A protein and the small-molecule ligand that binds it are described below.
Small molecule (SMILES): NS(=O)(=O)c1c(F)c(F)c(SCCO)c(F)c1N[C@H]1CCc2ccccc21

Sequence of chain 1.B:
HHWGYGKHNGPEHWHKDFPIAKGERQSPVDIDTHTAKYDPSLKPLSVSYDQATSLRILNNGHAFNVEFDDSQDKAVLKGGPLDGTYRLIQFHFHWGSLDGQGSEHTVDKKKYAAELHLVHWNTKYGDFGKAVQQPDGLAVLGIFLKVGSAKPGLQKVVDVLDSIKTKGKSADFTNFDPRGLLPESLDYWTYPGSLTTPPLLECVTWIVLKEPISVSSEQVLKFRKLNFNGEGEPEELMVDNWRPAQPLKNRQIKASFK

Binding-site contacts:
Ligand atom C20 contacts residue HIS94 of chain 1.B at 3.2 Å.
Ligand atom C21 contacts residue ALA65 of chain 1.B at 3.2 Å (hydrophobic).
Ligand atom N4 contacts residue HIS94 of chain 1.B at 3.2 Å (h-bond).
Ligand atom N4 contacts residue HIS119 of chain 1.B at 3.5 Å (h-bond).
Ligand atom C23 contacts residue THR199 of chain 1.B at 3.3 Å.
Ligand atom C5 contacts residue HIS94 of chain 1.B at 3.4 Å.
Ligand atom F11 contacts residue LEU197 of chain 1.B at 3.1 Å.
Ligand atom C21 contacts residue HIS96 of chain 1.B at 3.2 Å.
Ligand atom N4 contacts residue HIS96 of chain 1.B at 3.2 Å (h-bond).
Ligand atom C23 contacts residue TYR7 of chain 1.B at 3.5 Å (hydrophobic).
Ligand atom O3 contacts residue THR198 of chain 1.B at 2.8 Å (h-bond).
Ligand atom C7 contacts residue VAL121 of chain 1.B at 3.7 Å (hydrophobic).
Ligand atom C9 contacts residue HIS94 of chain 1.B at 3.6 Å.
Ligand atom C10 contacts residue HIS94 of chain 1.B at 3.0 Å.
Ligand atom O3 contacts residue LEU197 of chain 1.B at 3.2 Å.
Ligand atom S24 contacts residue GLN92 of chain 1.B at 3.4 Å (h-bond).
Ligand atom C18 contacts residue HIS64 of chain 1.B at 3.7 Å.
Ligand atom C22 contacts residue HIS64 of chain 1.B at 3.4 Å.
Ligand atom O2 contacts residue HIS119 of chain 1.B at 3.2 Å (h-bond).
Ligand atom C18 contacts residue THR199 of chain 1.B at 3.5 Å.
Ligand atom S24 contacts residue PHE130 of chain 1.B at 3.6 Å.
Ligand atom C20 contacts residue HIS96 of chain 1.B at 3.5 Å.
Ligand atom N4 contacts residue ZN1 of chain 1.G at 1.9 Å.
Ligand atom C23 contacts residue HIS64 of chain 1.B at 2.9 Å.
Ligand atom C22 contacts residue TYR7 of chain 1.B at 3.0 Å (hydrophobic).
Ligand atom O2 contacts residue ZN1 of chain 1.G at 2.7 Å.
Ligand atom C9 contacts residue GLN92 of chain 1.B at 3.4 Å.
Ligand atom O2 contacts residue HIS94 of chain 1.B at 3.4 Å.
Ligand atom F12 contacts residue VAL121 of chain 1.B at 3.0 Å.
Ligand atom C20 contacts residue ALA65 of chain 1.B at 3.6 Å (hydrophobic).
Ligand atom C8 contacts residue GLN92 of chain 1.B at 3.6 Å.
Ligand atom N4 contacts residue THR198 of chain 1.B at 2.8 Å (h-bond).
Ligand atom C16 contacts residue THR199 of chain 1.B at 3.5 Å.
Ligand atom F12 contacts residue LEU197 of chain 1.B at 3.6 Å.
Ligand atom O27 contacts residue GLN92 of chain 1.B at 3.1 Å (h-bond).
Ligand atom S1 contacts residue ZN1 of chain 1.G at 3.0 Å.
Ligand atom F12 contacts residue PHE130 of chain 1.B at 3.6 Å.
Ligand atom F12 contacts residue LEU140 of chain 1.B at 3.2 Å.
Ligand atom N14 contacts residue HIS94 of chain 1.B at 3.0 Å.
Ligand atom F13 contacts residue GLN92 of chain 1.B at 2.5 Å.